Sequence of chain 1.A:
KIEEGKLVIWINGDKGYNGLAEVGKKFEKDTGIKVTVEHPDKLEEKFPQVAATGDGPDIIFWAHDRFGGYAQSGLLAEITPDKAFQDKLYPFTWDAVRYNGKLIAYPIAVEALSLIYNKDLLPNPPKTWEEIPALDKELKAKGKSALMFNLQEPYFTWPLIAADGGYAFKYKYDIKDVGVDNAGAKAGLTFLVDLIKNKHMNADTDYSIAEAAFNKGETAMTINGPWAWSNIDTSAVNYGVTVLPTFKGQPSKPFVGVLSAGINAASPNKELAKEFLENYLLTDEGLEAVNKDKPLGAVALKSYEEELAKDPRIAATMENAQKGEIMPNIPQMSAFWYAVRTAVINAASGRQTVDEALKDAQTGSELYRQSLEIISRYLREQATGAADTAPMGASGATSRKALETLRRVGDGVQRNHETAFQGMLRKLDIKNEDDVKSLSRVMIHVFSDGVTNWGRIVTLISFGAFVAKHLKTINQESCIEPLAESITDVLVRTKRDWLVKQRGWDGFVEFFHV

Binding-site contacts:
Ligand atom O2 contacts residue LYS16 of chain 1.A at 2.7 Å (salt-bridge).
Ligand atom C1 contacts residue TRP231 of chain 1.A at 3.6 Å (hydrophobic).
Ligand atom C2 contacts residue ASP66 of chain 1.A at 3.3 Å.
Ligand atom O2 contacts residue GLU112 of chain 1.A at 2.6 Å (salt-bridge).
Ligand atom C6 contacts residue GLU154 of chain 1.A at 3.4 Å.
Ligand atom O2 contacts residue TRP63 of chain 1.A at 3.4 Å (h-bond).
Ligand atom O3 contacts residue TRP341 of chain 1.A at 3.9 Å.
Ligand atom C3 contacts residue TRP63 of chain 1.A at 3.6 Å (hydrophobic).
Ligand atom O4 contacts residue TRP341 of chain 1.A at 3.9 Å.
Ligand atom O3 contacts residue ALA64 of chain 1.A at 3.3 Å.
Ligand atom O2 contacts residue ALA64 of chain 1.A at 3.4 Å.
Ligand atom C1 contacts residue TYR156 of chain 1.A at 3.5 Å (hydrophobic).
Ligand atom O6 contacts residue GLU154 of chain 1.A at 2.5 Å (salt-bridge).
Ligand atom C1 contacts residue LYS16 of chain 1.A at 3.6 Å.
Ligand atom O6 contacts residue PHE157 of chain 1.A at 3.9 Å.
Ligand atom O1 contacts residue ASN13 of chain 1.A at 3.7 Å.
Ligand atom C2 contacts residue TRP341 of chain 1.A at 3.9 Å (hydrophobic).
Ligand atom O4 contacts residue ARG345 of chain 1.A at 3.4 Å (salt-bridge).
Ligand atom O5 contacts residue TYR156 of chain 1.A at 3.3 Å.
Ligand atom O1 contacts residue ASP15 of chain 1.A at 2.8 Å (salt-bridge).
Ligand atom C6 contacts residue TYR156 of chain 1.A at 3.8 Å (hydrophobic).
Ligand atom C4 contacts residue ARG67 of chain 1.A at 3.7 Å.
Ligand atom O2 contacts residue ASP66 of chain 1.A at 2.6 Å (salt-bridge).
Ligand atom O3 contacts residue TRP63 of chain 1.A at 3.1 Å (h-bond).
Ligand atom O3 contacts residue GLU112 of chain 1.A at 3.8 Å.
Ligand atom O6 contacts residue PRO155 of chain 1.A at 3.4 Å.
Ligand atom C1 contacts residue ASP15 of chain 1.A at 3.6 Å.
Ligand atom C6 contacts residue PRO155 of chain 1.A at 3.9 Å (hydrophobic).
Ligand atom O3 contacts residue ARG67 of chain 1.A at 2.7 Å (salt-bridge).
Ligand atom O4 contacts residue ARG67 of chain 1.A at 2.8 Å (salt-bridge).
Ligand atom O6 contacts residue TYR156 of chain 1.A at 3.3 Å (h-bond).
Ligand atom O1 contacts residue LYS16 of chain 1.A at 2.9 Å (salt-bridge).
Ligand atom C4 contacts residue TRP341 of chain 1.A at 3.5 Å (hydrophobic).
Ligand atom C2 contacts residue TRP231 of chain 1.A at 3.8 Å (hydrophobic).
Ligand atom C2 contacts residue LYS16 of chain 1.A at 3.7 Å.
Ligand atom O2 contacts residue MET331 of chain 1.A at 3.8 Å.
Ligand atom O3 contacts residue ASP66 of chain 1.A at 2.6 Å (salt-bridge).
Ligand atom C2 contacts residue GLU112 of chain 1.A at 3.3 Å.
Ligand atom C6 contacts residue TRP341 of chain 1.A at 3.8 Å (hydrophobic).
Ligand atom C3 contacts residue ASP66 of chain 1.A at 3.4 Å.

This small molecule binds to this protein.
Small molecule (SMILES): OC[C@H]1O[C@H](O[C@H]2[C@H](O)[C@@H](O)[C@@H](O)O[C@@H]2CO)[C@H](O)[C@@H](O)[C@@H]1O